Sequence of chain 32.A:
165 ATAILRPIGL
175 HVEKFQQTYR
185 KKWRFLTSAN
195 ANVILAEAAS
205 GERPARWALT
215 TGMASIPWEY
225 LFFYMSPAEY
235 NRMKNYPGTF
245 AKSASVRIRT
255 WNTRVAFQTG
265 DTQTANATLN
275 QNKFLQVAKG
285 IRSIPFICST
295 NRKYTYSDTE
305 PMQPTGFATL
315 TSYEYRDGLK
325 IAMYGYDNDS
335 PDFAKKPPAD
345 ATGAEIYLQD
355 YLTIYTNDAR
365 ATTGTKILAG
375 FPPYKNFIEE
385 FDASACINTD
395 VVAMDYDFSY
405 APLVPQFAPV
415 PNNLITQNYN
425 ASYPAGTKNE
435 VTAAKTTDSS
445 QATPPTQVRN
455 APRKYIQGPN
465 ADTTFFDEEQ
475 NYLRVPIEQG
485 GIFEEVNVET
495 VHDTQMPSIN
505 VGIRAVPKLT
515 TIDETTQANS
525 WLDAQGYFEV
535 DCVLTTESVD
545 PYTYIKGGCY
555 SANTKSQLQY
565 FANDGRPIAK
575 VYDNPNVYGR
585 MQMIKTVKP

Binding-site contacts:
Ligand atom O2 contacts residue LYS185 of chain 8.A at 3.7 Å.
Ligand atom N2 contacts residue DC1 of chain 33.C at 2.8 Å (h-bond).
Ligand atom C4' contacts residue ARG184 of chain 8.A at 3.4 Å.
Ligand atom OP1 contacts residue ARG184 of chain 8.A at 2.5 Å (salt-bridge).
Ligand atom N4 contacts residue LEU169 of chain 32.A at 3.9 Å.
Ligand atom O2 contacts residue ARG184 of chain 8.A at 3.7 Å.
Ligand atom C5 contacts residue ARG170 of chain 32.A at 3.1 Å.
Ligand atom N1 contacts residue DC1 of chain 33.C at 2.9 Å (h-bond).
Ligand atom O3' contacts residue ARG184 of chain 8.A at 3.1 Å (salt-bridge).
Ligand atom N2 contacts residue PRO171 of chain 32.A at 2.9 Å (h-bond).
Ligand atom C2 contacts residue DC1 of chain 33.C at 3.5 Å.
Ligand atom C6 contacts residue ARG170 of chain 32.A at 1.9 Å.
Ligand atom N4 contacts residue ILE172 of chain 32.A at 3.7 Å.
Ligand atom O6 contacts residue DC1 of chain 33.C at 2.9 Å (h-bond).
Ligand atom N4 contacts residue LYS379 of chain 33.A at 3.0 Å (salt-bridge).
Ligand atom P contacts residue ARG184 of chain 8.A at 2.8 Å.
Ligand atom N4 contacts residue LYS186 of chain 8.A at 3.9 Å.
Ligand atom N4 contacts residue ASN380 of chain 33.A at 3.1 Å (h-bond).
Ligand atom C2 contacts residue ILE172 of chain 32.A at 3.8 Å (hydrophobic).
Ligand atom C2 contacts residue ARG170 of chain 32.A at 3.9 Å.
Ligand atom N3 contacts residue ILE172 of chain 32.A at 3.5 Å.
Ligand atom N2 contacts residue ILE172 of chain 32.A at 3.6 Å.
Ligand atom O5' contacts residue ARG184 of chain 8.A at 2.3 Å (salt-bridge).
Ligand atom N1 contacts residue ARG170 of chain 32.A at 2.5 Å (salt-bridge).
Ligand atom N1 contacts residue PRO171 of chain 32.A at 3.8 Å.
Ligand atom C4' contacts residue ARG251 of chain 8.A at 3.8 Å.
Ligand atom C4 contacts residue LYS186 of chain 8.A at 3.6 Å.
Ligand atom O6 contacts residue ARG170 of chain 32.A at 0.9 Å (salt-bridge).
Ligand atom C6 contacts residue LYS186 of chain 8.A at 3.7 Å.
Ligand atom OP1 contacts residue ARG251 of chain 8.A at 3.4 Å (salt-bridge).
Ligand atom C2 contacts residue PRO171 of chain 32.A at 3.6 Å (hydrophobic).
Ligand atom N7 contacts residue ARG170 of chain 32.A at 3.8 Å.
Ligand atom N3 contacts residue LYS186 of chain 8.A at 3.5 Å.
Ligand atom C4 contacts residue LYS379 of chain 33.A at 3.9 Å.
Ligand atom C4 contacts residue ILE172 of chain 32.A at 3.5 Å (hydrophobic).
Ligand atom C6 contacts residue DC1 of chain 33.C at 3.5 Å.
Ligand atom C5' contacts residue ARG184 of chain 8.A at 3.4 Å.
Ligand atom C5 contacts residue LYS186 of chain 8.A at 3.6 Å.
Ligand atom O4' contacts residue ASP535 of chain 8.A at 3.7 Å.
Ligand atom C5' contacts residue ARG251 of chain 8.A at 3.8 Å.

Sequence of chain 8.A:
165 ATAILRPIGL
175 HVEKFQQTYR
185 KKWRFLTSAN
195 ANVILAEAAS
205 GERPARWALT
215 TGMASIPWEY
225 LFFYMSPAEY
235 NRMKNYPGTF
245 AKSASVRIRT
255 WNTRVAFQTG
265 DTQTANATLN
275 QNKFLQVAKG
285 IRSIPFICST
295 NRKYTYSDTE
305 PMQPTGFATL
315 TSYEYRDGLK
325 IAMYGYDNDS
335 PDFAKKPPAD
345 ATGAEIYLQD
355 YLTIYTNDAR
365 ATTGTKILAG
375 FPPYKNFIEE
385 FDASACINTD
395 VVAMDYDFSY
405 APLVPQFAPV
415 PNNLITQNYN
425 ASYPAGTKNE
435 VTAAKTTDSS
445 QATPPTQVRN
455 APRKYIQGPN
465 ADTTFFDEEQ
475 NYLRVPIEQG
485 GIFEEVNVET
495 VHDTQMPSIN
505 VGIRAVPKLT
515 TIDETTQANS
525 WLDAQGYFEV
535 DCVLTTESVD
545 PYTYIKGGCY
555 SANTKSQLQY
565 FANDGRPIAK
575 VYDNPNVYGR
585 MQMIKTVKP

Sequence of chain 33.A:
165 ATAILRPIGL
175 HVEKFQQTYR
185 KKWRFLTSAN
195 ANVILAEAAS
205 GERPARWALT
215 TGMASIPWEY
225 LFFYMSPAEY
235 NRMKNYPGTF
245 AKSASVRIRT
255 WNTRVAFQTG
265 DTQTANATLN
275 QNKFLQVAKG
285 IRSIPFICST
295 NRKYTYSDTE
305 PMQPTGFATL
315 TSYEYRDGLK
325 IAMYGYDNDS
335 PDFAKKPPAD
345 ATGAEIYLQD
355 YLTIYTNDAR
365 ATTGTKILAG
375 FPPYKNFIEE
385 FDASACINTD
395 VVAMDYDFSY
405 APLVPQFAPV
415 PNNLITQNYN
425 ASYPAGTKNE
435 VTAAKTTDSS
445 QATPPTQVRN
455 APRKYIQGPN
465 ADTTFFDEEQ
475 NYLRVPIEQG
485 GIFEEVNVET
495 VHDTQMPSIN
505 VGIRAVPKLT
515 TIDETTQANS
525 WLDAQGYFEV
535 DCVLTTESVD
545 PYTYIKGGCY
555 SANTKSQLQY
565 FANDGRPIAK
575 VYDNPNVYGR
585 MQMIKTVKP

This protein binds this small molecule.
Small molecule (SMILES): N=c1ccn([C@H]2C[C@H](O[P](=O)(O)OC[C@H]3O[C@@H](n4cnc5c(=O)nc(N)[nH]c54)C[C@@H]3O)[C@@H](COP(=O)=O)O2)c(=O)[nH]1